Binding-site contacts:
Ligand atom N2 contacts residue ASN1131 of chain 1.D at 2.9 Å (h-bond).
Ligand atom C8 contacts residue ILE1129 of chain 1.D at 4.3 Å (hydrophobic).
Ligand atom C2 contacts residue ASN1131 of chain 1.D at 2.4 Å.
Ligand atom C3 contacts residue ASN1131 of chain 1.D at 3.8 Å.
Ligand atom O7 contacts residue ASN1131 of chain 1.D at 2.8 Å (h-bond).
Ligand atom C7 contacts residue ASN1131 of chain 1.D at 3.1 Å.
Ligand atom C5 contacts residue ASN1131 of chain 1.D at 3.6 Å.
Ligand atom O6 contacts residue ASN1131 of chain 1.D at 4.5 Å.
Ligand atom C1 contacts residue ASN1131 of chain 1.D at 1.4 Å.
Ligand atom C8 contacts residue ASN1131 of chain 1.D at 4.3 Å.
Ligand atom O5 contacts residue ASN1131 of chain 1.D at 2.3 Å (h-bond).
Ligand atom C4 contacts residue ASN1131 of chain 1.D at 4.2 Å.

This protein binds this small molecule.
Small molecule (SMILES): CC(=O)N[C@H]1[C@H](O[C@H]2[C@H](O)[C@@H](NC(C)=O)CO[C@@H]2CO)O[C@H](CO)[C@@H](O)[C@@H]1O

Sequence of chain 1.D:
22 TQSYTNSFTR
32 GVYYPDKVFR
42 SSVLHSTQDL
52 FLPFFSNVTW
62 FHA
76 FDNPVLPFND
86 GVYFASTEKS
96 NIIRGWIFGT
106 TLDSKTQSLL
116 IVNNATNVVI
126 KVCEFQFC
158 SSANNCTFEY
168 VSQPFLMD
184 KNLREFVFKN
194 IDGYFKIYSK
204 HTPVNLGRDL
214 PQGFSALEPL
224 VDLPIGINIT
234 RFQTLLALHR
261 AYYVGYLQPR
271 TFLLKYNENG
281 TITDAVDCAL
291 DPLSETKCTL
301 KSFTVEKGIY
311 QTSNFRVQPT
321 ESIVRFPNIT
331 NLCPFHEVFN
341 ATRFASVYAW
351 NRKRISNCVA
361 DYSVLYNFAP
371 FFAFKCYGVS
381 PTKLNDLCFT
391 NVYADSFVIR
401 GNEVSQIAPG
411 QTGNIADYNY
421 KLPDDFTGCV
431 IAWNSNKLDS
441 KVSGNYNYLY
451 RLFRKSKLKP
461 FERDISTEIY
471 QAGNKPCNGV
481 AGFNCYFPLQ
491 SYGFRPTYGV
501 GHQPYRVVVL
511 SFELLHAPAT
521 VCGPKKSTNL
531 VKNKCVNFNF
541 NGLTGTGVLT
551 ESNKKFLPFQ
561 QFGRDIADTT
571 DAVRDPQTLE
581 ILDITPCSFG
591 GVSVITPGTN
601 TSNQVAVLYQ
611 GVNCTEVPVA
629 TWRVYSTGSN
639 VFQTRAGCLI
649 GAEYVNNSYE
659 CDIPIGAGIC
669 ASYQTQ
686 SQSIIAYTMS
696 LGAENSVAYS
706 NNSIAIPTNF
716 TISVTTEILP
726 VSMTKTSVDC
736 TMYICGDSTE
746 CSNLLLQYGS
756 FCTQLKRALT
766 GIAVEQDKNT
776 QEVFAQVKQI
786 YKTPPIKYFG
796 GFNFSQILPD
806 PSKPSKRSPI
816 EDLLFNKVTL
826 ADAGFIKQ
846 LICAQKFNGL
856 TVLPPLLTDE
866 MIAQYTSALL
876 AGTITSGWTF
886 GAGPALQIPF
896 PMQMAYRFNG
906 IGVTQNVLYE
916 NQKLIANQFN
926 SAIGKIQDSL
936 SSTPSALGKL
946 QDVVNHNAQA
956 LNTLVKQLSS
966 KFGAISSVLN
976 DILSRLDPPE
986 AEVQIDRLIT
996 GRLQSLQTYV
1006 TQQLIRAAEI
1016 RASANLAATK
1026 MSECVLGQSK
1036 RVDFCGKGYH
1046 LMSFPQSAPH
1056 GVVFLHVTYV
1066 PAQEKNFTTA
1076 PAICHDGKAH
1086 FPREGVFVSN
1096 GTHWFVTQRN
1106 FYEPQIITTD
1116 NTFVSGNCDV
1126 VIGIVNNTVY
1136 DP